Sequence of chain 4.A:
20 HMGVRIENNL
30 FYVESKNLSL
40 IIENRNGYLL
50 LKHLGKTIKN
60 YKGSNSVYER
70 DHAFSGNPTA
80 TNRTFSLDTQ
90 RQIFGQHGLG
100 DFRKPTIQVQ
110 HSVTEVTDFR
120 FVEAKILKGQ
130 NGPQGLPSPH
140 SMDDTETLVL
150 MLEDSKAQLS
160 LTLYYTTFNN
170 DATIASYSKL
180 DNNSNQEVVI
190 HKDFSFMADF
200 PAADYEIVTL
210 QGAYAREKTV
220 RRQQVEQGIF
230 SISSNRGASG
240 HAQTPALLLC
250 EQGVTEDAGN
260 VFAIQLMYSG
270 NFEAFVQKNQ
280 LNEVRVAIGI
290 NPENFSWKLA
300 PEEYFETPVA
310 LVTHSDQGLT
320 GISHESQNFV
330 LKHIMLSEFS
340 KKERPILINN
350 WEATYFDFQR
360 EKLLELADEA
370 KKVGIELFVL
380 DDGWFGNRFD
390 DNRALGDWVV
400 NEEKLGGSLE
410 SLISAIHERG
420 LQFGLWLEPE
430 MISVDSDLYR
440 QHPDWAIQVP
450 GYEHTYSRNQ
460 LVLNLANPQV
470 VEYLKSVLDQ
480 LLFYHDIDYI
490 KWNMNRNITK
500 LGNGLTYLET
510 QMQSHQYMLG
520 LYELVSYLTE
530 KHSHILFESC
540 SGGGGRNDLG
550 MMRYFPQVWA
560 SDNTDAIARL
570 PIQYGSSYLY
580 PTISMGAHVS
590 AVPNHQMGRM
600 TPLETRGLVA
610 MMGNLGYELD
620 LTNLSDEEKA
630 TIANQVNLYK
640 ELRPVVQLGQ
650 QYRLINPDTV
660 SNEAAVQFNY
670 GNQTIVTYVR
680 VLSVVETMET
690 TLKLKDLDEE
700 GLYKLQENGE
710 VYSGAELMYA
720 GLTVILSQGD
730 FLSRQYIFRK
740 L

Binding-site contacts:
Ligand atom C1 contacts residue LYS178 of chain 4.A at 3.5 Å.
Ligand atom C5 contacts residue ASP180 of chain 4.A at 3.3 Å.
Ligand atom O2 contacts residue ASN182 of chain 4.A at 3.5 Å (h-bond).
Ligand atom C2 contacts residue ASP180 of chain 4.A at 3.3 Å.
Ligand atom O4 contacts residue SER159 of chain 4.A at 4.3 Å.
Ligand atom C2 contacts residue ASN182 of chain 4.A at 4.5 Å.
Ligand atom C2 contacts residue LYS178 of chain 4.A at 3.5 Å.
Ligand atom O3 contacts residue ASN182 of chain 4.A at 3.1 Å (h-bond).
Ligand atom C4 contacts residue THR161 of chain 4.A at 4.3 Å.
Ligand atom C5 contacts residue LYS178 of chain 4.A at 3.9 Å.
Ligand atom O5 contacts residue ASP180 of chain 4.A at 4.4 Å.
Ligand atom O1 contacts residue LYS178 of chain 4.A at 2.8 Å (salt-bridge).
Ligand atom C4 contacts residue ASP180 of chain 4.A at 3.3 Å.
Ligand atom O6 contacts residue THR161 of chain 4.A at 4.5 Å.
Ligand atom O2 contacts residue ASP180 of chain 4.A at 2.6 Å (salt-bridge).
Ligand atom O3 contacts residue ASP180 of chain 4.A at 3.8 Å.
Ligand atom C5 contacts residue THR161 of chain 4.A at 4.3 Å.
Ligand atom O6 contacts residue TYR163 of chain 4.A at 4.0 Å.
Ligand atom C3 contacts residue ASN182 of chain 4.A at 4.2 Å.
Ligand atom C3 contacts residue SER159 of chain 4.A at 3.9 Å.
Ligand atom C2 contacts residue TYR303 of chain 4.A at 4.1 Å (hydrophobic).
Ligand atom C3 contacts residue ASP180 of chain 4.A at 3.5 Å.
Ligand atom O5 contacts residue LYS178 of chain 4.A at 4.3 Å.
Ligand atom O6 contacts residue LYS178 of chain 4.A at 3.1 Å (salt-bridge).
Ligand atom C1 contacts residue TYR303 of chain 4.A at 3.5 Å (hydrophobic).
Ligand atom C3 contacts residue LYS178 of chain 4.A at 4.0 Å.
Ligand atom O2 contacts residue TYR303 of chain 4.A at 4.0 Å.
Ligand atom O5 contacts residue TYR303 of chain 4.A at 3.9 Å.
Ligand atom C1 contacts residue ASP180 of chain 4.A at 4.5 Å.
Ligand atom C6 contacts residue ASP180 of chain 4.A at 4.1 Å.
Ligand atom O1 contacts residue TYR303 of chain 4.A at 4.5 Å.
Ligand atom C6 contacts residue LYS178 of chain 4.A at 3.7 Å.
Ligand atom C6 contacts residue THR161 of chain 4.A at 3.5 Å.
Ligand atom O3 contacts residue SER159 of chain 4.A at 2.8 Å (h-bond).
Ligand atom O2 contacts residue LYS178 of chain 4.A at 2.5 Å (salt-bridge).
Ligand atom C4 contacts residue SER159 of chain 4.A at 4.0 Å.

A protein and the small-molecule ligand that binds it are described below.
Small molecule (SMILES): OC[C@H]1O[C@H](O[C@@H]2[C@@H](O)[C@@H](O)O[C@H](CO)[C@@H]2O)[C@H](O)[C@@H](O)[C@H]1O